The protein below binds the small molecule below.
Small molecule (SMILES): CCCCCCCCCCCCCC(=O)OC[C@@H](O)COP(=O)(O)O

Sequence of chain 1.D:
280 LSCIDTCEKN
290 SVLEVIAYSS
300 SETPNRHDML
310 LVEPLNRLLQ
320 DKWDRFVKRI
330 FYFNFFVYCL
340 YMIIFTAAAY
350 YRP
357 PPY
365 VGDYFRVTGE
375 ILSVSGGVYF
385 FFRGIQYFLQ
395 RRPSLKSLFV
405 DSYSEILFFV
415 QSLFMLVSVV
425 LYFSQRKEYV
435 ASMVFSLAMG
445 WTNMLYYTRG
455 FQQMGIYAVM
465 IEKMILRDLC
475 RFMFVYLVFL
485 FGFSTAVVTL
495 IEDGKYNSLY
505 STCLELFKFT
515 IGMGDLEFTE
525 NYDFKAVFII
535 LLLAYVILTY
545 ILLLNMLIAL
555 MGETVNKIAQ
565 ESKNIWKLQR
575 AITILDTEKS

Binding-site contacts:
Ligand atom CAG contacts residue LEU411 of chain 1.B at 3.8 Å (hydrophobic).
Ligand atom OAA contacts residue ASN447 of chain 1.B at 2.9 Å (h-bond).
Ligand atom OAB contacts residue LEU449 of chain 1.B at 4.0 Å.
Ligand atom CAP contacts residue PHE487 of chain 1.D at 3.6 Å (hydrophobic).
Ligand atom CAI contacts residue THR446 of chain 1.B at 3.4 Å.
Ligand atom CAH contacts residue LEU411 of chain 1.B at 4.1 Å (hydrophobic).
Ligand atom OAD contacts residue TYR407 of chain 1.B at 3.7 Å.
Ligand atom OAD contacts residue SER408 of chain 1.B at 3.4 Å.
Ligand atom OAB contacts residue TYR450 of chain 1.B at 3.3 Å (h-bond).
Ligand atom OAB contacts residue SER408 of chain 1.B at 4.1 Å.
Ligand atom OAA contacts residue LEU411 of chain 1.B at 3.5 Å.
Ligand atom CAQ contacts residue ALA538 of chain 1.D at 4.2 Å (hydrophobic).
Ligand atom CAP contacts residue MET443 of chain 1.B at 4.1 Å (hydrophobic).
Ligand atom CAH contacts residue THR446 of chain 1.B at 3.1 Å.
Ligand atom CAP contacts residue ALA442 of chain 1.B at 4.2 Å (hydrophobic).
Ligand atom OAD contacts residue GLU466 of chain 1.B at 3.9 Å.
Ligand atom CAS contacts residue PHE439 of chain 1.B at 3.9 Å (hydrophobic).
Ligand atom CAK contacts residue LEU542 of chain 1.D at 4.1 Å (hydrophobic).
Ligand atom CAV contacts residue ILE534 of chain 1.D at 4.2 Å (hydrophobic).
Ligand atom OAF contacts residue LEU449 of chain 1.B at 4.0 Å.
Ligand atom OAY contacts residue THR446 of chain 1.B at 3.1 Å (h-bond).
Ligand atom CAO contacts residue MET443 of chain 1.B at 3.4 Å (hydrophobic).
Ligand atom CAR contacts residue ALA442 of chain 1.B at 3.6 Å (hydrophobic).
Ligand atom OAJ contacts residue LEU411 of chain 1.B at 3.2 Å.
Ligand atom OAD contacts residue LEU411 of chain 1.B at 3.9 Å.
Ligand atom OAY contacts residue LEU449 of chain 1.B at 4.0 Å.
Ligand atom CAI contacts residue LEU411 of chain 1.B at 3.5 Å (hydrophobic).
Ligand atom OAY contacts residue PHE483 of chain 1.D at 3.6 Å.
Ligand atom CAQ contacts residue PHE487 of chain 1.D at 3.6 Å (hydrophobic).
Ligand atom CAR contacts residue PHE439 of chain 1.B at 4.0 Å (hydrophobic).
Ligand atom CAS contacts residue MET443 of chain 1.B at 3.6 Å (hydrophobic).
Ligand atom CAL contacts residue THR446 of chain 1.B at 4.0 Å.
Ligand atom OAE contacts residue LEU542 of chain 1.D at 3.5 Å.
Ligand atom CAI contacts residue ASN447 of chain 1.B at 4.1 Å.
Ligand atom CAR contacts residue MET443 of chain 1.B at 3.9 Å (hydrophobic).
Ligand atom CAO contacts residue THR446 of chain 1.B at 3.8 Å.
Ligand atom CAP contacts residue THR446 of chain 1.B at 3.7 Å.
Ligand atom CAT contacts residue PHE439 of chain 1.B at 3.6 Å (hydrophobic).
Ligand atom PAC contacts residue LEU411 of chain 1.B at 4.2 Å.
Ligand atom CAL contacts residue LEU542 of chain 1.D at 3.9 Å (hydrophobic).

Sequence of chain 1.B:
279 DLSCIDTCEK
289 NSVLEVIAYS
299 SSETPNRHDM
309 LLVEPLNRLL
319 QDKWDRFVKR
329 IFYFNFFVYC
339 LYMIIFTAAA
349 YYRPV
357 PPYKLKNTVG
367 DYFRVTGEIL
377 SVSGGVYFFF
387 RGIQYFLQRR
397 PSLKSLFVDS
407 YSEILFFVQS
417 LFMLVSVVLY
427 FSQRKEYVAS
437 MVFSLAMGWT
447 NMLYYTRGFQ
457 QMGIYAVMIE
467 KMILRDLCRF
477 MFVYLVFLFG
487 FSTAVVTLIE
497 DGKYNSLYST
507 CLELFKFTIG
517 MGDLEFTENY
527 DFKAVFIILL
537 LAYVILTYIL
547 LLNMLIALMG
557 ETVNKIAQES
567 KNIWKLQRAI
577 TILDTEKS